Binding-site contacts:
Ligand atom O7 contacts residue GLU163 of chain 1.A at 3.3 Å (salt-bridge).
Ligand atom N2 contacts residue ASN196 of chain 1.A at 2.9 Å (h-bond).
Ligand atom O7 contacts residue ASN196 of chain 1.A at 3.1 Å (h-bond).
Ligand atom O7 contacts residue ASN195 of chain 1.A at 3.4 Å.
Ligand atom C7 contacts residue ASN195 of chain 1.A at 3.8 Å.
Ligand atom C4 contacts residue ASN196 of chain 1.A at 4.2 Å.
Ligand atom N2 contacts residue ASN195 of chain 1.A at 4.5 Å.
Ligand atom C2 contacts residue ASN196 of chain 1.A at 2.5 Å.
Ligand atom C7 contacts residue ASN196 of chain 1.A at 3.4 Å.
Ligand atom C5 contacts residue ASN196 of chain 1.A at 3.6 Å.
Ligand atom O5 contacts residue ASN196 of chain 1.A at 2.3 Å (h-bond).
Ligand atom C1 contacts residue ASN196 of chain 1.A at 1.4 Å.
Ligand atom C7 contacts residue GLU163 of chain 1.A at 4.4 Å.
Ligand atom C8 contacts residue ASN195 of chain 1.A at 3.6 Å.
Ligand atom C3 contacts residue ASN196 of chain 1.A at 3.8 Å.

Sequence of chain 1.A:
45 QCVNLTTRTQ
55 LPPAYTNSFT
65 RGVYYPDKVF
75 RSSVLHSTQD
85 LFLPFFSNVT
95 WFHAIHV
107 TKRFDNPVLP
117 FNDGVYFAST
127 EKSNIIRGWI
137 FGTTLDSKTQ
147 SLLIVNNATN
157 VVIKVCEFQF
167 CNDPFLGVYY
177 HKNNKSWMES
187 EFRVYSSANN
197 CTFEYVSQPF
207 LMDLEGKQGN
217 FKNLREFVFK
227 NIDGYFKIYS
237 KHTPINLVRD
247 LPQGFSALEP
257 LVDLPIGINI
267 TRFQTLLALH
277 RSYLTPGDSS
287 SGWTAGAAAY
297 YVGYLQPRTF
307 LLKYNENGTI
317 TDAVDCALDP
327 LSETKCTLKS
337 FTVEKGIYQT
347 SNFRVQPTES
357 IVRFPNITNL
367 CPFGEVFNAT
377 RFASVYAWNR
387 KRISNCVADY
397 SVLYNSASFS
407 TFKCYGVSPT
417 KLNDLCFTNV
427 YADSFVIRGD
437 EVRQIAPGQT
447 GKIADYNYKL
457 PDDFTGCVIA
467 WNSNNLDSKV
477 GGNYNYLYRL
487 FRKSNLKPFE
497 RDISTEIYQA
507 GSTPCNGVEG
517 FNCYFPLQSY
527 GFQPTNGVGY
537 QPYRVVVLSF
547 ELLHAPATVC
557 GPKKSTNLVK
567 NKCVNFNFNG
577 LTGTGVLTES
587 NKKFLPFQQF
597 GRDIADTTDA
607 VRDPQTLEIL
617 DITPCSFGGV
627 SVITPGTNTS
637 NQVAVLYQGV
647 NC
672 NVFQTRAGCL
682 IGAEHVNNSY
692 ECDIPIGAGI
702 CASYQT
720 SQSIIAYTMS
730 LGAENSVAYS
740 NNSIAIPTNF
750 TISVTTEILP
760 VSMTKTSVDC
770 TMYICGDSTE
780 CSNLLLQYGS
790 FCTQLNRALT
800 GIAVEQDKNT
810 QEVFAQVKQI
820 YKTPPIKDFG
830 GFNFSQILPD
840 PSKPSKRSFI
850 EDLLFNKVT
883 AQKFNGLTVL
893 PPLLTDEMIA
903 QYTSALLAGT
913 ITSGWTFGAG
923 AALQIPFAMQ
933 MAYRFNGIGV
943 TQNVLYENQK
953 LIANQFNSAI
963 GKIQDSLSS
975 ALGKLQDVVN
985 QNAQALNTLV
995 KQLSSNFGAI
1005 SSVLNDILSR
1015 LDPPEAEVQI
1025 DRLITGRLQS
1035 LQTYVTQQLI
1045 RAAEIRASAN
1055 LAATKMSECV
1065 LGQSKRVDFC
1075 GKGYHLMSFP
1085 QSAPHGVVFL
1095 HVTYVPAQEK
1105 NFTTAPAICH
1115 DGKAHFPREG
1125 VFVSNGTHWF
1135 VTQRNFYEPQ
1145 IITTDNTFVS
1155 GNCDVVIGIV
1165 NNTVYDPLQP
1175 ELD

The small molecule below binds the protein below.
Small molecule (SMILES): CC(=O)N[C@@H]1[C@@H](O)[C@H](O)[C@@H](CO)O[C@H]1O